Binding-site contacts:
Ligand atom C3 contacts residue ASN84 of chain 1.A at 4.0 Å.
Ligand atom C5 contacts residue ASN84 of chain 1.A at 3.2 Å.
Ligand atom O7 contacts residue SER86 of chain 1.A at 4.3 Å.
Ligand atom N2 contacts residue THR87 of chain 1.A at 3.6 Å.
Ligand atom N2 contacts residue ASN84 of chain 1.A at 3.2 Å (h-bond).
Ligand atom O5 contacts residue ASN84 of chain 1.A at 2.3 Å (h-bond).
Ligand atom C4 contacts residue ASN84 of chain 1.A at 4.2 Å.
Ligand atom O7 contacts residue THR87 of chain 1.A at 3.3 Å.
Ligand atom C6 contacts residue ASN84 of chain 1.A at 4.1 Å.
Ligand atom C1 contacts residue ASN84 of chain 1.A at 1.4 Å.
Ligand atom C2 contacts residue SER86 of chain 1.A at 4.2 Å.
Ligand atom C2 contacts residue ASN84 of chain 1.A at 2.8 Å.
Ligand atom O6 contacts residue ASN84 of chain 1.A at 4.3 Å.
Ligand atom C7 contacts residue THR87 of chain 1.A at 3.8 Å.
Ligand atom C2 contacts residue THR87 of chain 1.A at 4.4 Å.

Sequence of chain 1.A:
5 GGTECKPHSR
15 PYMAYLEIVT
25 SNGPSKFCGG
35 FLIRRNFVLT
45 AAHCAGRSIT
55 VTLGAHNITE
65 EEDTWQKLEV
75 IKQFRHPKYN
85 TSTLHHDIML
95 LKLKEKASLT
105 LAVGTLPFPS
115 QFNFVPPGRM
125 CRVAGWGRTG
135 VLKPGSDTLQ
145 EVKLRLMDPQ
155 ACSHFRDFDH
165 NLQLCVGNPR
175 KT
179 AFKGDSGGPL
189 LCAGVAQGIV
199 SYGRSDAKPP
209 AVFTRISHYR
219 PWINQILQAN

This protein binds this small molecule.
Small molecule (SMILES): CC(=O)N[C@@H]1[C@@H](O)[C@H](O)[C@@H](CO)O[C@H]1O